Sequence of chain 1.Y:
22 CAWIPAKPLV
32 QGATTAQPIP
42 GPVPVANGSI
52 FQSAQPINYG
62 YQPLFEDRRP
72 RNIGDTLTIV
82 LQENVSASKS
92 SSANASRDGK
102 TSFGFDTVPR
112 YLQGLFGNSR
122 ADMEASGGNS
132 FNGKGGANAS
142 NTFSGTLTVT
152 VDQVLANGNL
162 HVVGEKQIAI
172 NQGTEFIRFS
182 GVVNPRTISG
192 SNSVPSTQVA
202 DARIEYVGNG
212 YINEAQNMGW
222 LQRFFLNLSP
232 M

Sequence of chain 1.A:
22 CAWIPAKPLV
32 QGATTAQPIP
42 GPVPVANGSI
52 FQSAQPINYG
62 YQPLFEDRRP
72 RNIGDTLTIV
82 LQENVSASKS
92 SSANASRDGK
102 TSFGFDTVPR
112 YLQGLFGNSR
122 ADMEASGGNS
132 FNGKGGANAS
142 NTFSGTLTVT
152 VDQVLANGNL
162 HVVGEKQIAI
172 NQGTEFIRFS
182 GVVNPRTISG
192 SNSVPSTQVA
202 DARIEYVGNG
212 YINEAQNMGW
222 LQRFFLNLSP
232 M

Sequence of chain 1.Z:
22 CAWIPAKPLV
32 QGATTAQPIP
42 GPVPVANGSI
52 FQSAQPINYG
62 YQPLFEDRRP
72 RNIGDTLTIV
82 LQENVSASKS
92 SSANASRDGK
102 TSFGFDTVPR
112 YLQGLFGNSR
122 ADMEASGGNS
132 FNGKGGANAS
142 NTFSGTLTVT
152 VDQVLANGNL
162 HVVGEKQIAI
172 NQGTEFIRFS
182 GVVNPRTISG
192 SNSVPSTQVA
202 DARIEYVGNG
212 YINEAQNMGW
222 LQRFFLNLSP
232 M

Binding-site contacts:
Ligand atom C4 contacts residue LEU229 of chain 1.Y at 3.8 Å (hydrophobic).
Ligand atom C1 contacts residue ALA23 of chain 1.A at 4.4 Å (hydrophobic).
Ligand atom C4 contacts residue TRP221 of chain 1.Z at 4.1 Å (hydrophobic).
Ligand atom O1 contacts residue LEU229 of chain 1.Y at 4.0 Å.
Ligand atom C1 contacts residue ASN228 of chain 1.Y at 4.2 Å.
Ligand atom O1 contacts residue TRP24 of chain 1.A at 3.3 Å.
Ligand atom C2 contacts residue LEU229 of chain 1.Y at 3.8 Å (hydrophobic).
Ligand atom C8 contacts residue TRP221 of chain 1.Z at 3.8 Å (hydrophobic).
Ligand atom C2 contacts residue ASN228 of chain 1.Y at 3.7 Å.
Ligand atom C3 contacts residue CYS22 of chain 1.A at 3.6 Å (hydrophobic).
Ligand atom C1 contacts residue TRP24 of chain 1.A at 4.2 Å (hydrophobic).
Ligand atom C6 contacts residue TRP221 of chain 1.Z at 4.3 Å (hydrophobic).
Ligand atom C3 contacts residue LEU229 of chain 1.Y at 4.1 Å (hydrophobic).
Ligand atom C2 contacts residue CYS22 of chain 1.A at 2.6 Å (hydrophobic).
Ligand atom C5 contacts residue TRP221 of chain 1.Z at 4.1 Å (hydrophobic).
Ligand atom O1 contacts residue CYS22 of chain 1.A at 2.6 Å (h-bond).
Ligand atom C7 contacts residue TRP221 of chain 1.Z at 3.5 Å (hydrophobic).
Ligand atom C1 contacts residue LEU229 of chain 1.Y at 4.2 Å (hydrophobic).
Ligand atom C1 contacts residue CYS22 of chain 1.A at 1.7 Å (hydrophobic).

The small molecule below binds the protein below.
Small molecule (SMILES): CCCCCCCC(=O)O